Binding-site contacts:
Ligand atom O2P contacts residue THR65 of chain 2.A at 3.6 Å (h-bond).
Ligand atom C5 contacts residue ASN123 of chain 2.A at 3.5 Å.
Ligand atom O3P contacts residue LYS175 of chain 1.E at 3.4 Å.
Ligand atom O7 contacts residue LYS334 of chain 1.E at 3.0 Å (salt-bridge).
Ligand atom O4P contacts residue HIS327 of chain 1.E at 2.7 Å (h-bond).
Ligand atom C contacts residue GLU60 of chain 2.A at 3.2 Å.
Ligand atom O2P contacts residue TRP66 of chain 2.A at 3.3 Å.
Ligand atom O6P contacts residue HIS327 of chain 1.E at 3.5 Å.
Ligand atom O1 contacts residue LYS175 of chain 1.E at 3.1 Å (salt-bridge).
Ligand atom O3 contacts residue HIS327 of chain 1.E at 3.4 Å.
Ligand atom O4 contacts residue GLY380 of chain 1.E at 3.5 Å (h-bond).
Ligand atom O7 contacts residue GLU60 of chain 2.A at 2.6 Å (salt-bridge).
Ligand atom O6 contacts residue LYS175 of chain 1.E at 3.4 Å (salt-bridge).
Ligand atom O6 contacts residue GLU60 of chain 2.A at 3.1 Å (salt-bridge).
Ligand atom C3 contacts residue GLU204 of chain 1.E at 3.6 Å.
Ligand atom O3 contacts residue SER379 of chain 1.E at 2.9 Å (h-bond).
Ligand atom P1 contacts residue THR65 of chain 2.A at 3.4 Å.
Ligand atom O5P contacts residue ARG295 of chain 1.E at 2.9 Å (salt-bridge).
Ligand atom O1 contacts residue LYS334 of chain 1.E at 3.6 Å.
Ligand atom C1 contacts residue SER379 of chain 1.E at 3.6 Å.
Ligand atom C contacts residue LYS175 of chain 1.E at 3.6 Å.
Ligand atom P1 contacts residue LYS334 of chain 1.E at 3.6 Å.
Ligand atom O5 contacts residue LEU335 of chain 1.E at 3.3 Å.
Ligand atom O4P contacts residue SER379 of chain 1.E at 3.5 Å (h-bond).
Ligand atom O6P contacts residue ARG295 of chain 1.E at 2.9 Å (salt-bridge).
Ligand atom O5P contacts residue LEU335 of chain 1.E at 3.5 Å.
Ligand atom O2P contacts residue GLY381 of chain 1.E at 2.8 Å (h-bond).
Ligand atom O1P contacts residue GLY403 of chain 1.E at 2.9 Å (h-bond).
Ligand atom O3P contacts residue GLY403 of chain 1.E at 3.6 Å.
Ligand atom O2 contacts residue ASP203 of chain 1.E at 2.9 Å (salt-bridge).
Ligand atom O2P contacts residue LYS334 of chain 1.E at 2.8 Å (salt-bridge).
Ligand atom O6 contacts residue LYS177 of chain 1.E at 2.8 Å (salt-bridge).
Ligand atom O3P contacts residue GLY404 of chain 1.E at 2.8 Å (h-bond).
Ligand atom C2 contacts residue LYS175 of chain 1.E at 3.6 Å.
Ligand atom C contacts residue ASN123 of chain 2.A at 3.5 Å.
Ligand atom O4 contacts residue SER379 of chain 1.E at 3.1 Å (h-bond).
Ligand atom O2P contacts residue GLY380 of chain 1.E at 3.3 Å.
Ligand atom O2 contacts residue LYS175 of chain 1.E at 2.9 Å (salt-bridge).
Ligand atom O3P contacts residue THR65 of chain 2.A at 2.6 Å (h-bond).
Ligand atom O6 contacts residue ASN123 of chain 2.A at 3.1 Å (h-bond).

Sequence of chain 2.A:
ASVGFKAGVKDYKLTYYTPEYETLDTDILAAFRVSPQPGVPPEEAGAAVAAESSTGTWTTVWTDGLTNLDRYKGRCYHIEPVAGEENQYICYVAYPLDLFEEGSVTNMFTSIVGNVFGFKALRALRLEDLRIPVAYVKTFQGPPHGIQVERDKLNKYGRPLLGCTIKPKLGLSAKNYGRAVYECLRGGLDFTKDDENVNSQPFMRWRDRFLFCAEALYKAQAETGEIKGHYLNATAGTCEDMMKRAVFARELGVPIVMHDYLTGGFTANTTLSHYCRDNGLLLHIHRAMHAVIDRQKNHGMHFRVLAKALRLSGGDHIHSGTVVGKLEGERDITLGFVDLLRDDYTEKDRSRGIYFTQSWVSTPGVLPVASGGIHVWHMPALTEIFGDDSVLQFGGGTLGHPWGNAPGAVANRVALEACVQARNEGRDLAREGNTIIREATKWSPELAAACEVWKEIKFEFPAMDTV

Sequence of chain 1.E:
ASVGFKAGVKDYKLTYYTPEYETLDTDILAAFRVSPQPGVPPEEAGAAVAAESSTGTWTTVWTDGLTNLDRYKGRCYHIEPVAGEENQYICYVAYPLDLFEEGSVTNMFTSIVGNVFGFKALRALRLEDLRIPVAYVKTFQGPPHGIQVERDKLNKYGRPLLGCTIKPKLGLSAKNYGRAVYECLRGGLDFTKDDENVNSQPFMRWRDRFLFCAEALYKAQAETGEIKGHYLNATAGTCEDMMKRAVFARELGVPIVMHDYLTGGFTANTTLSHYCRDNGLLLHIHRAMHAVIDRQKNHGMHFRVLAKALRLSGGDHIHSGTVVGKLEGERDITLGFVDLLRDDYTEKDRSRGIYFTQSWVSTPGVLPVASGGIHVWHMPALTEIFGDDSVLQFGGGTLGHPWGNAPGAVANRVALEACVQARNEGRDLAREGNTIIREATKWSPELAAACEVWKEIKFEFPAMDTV

A small-molecule ligand and the protein it binds are described below.
Small molecule (SMILES): O=C(O)[C@@](O)(COP(=O)(O)O)[C@H](O)[C@H](O)COP(=O)(O)O